Sequence of chain 1.A:
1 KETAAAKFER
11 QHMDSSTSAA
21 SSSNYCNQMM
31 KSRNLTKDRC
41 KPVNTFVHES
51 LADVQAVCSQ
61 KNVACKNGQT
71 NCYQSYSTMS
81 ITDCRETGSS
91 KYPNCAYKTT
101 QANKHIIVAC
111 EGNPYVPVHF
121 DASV

This small molecule binds to this protein.
Small molecule (SMILES): O=c1ccn([C@@H]2O[C@@H](CN3CCCCC3)[C@H](O)[C@H]2O)c(=O)[nH]1

Binding-site contacts:
Ligand atom O2' contacts residue FLC1 of chain 1.C at 2.9 Å (h-bond).
Ligand atom C2 contacts residue ASN44 of chain 1.A at 4.0 Å.
Ligand atom O4 contacts residue THR45 of chain 1.A at 3.6 Å (h-bond).
Ligand atom O2 contacts residue HIS12 of chain 1.A at 3.3 Å.
Ligand atom O4 contacts residue SER123 of chain 1.A at 4.2 Å.
Ligand atom C2' contacts residue HIS12 of chain 1.A at 4.0 Å.
Ligand atom C4 contacts residue THR45 of chain 1.A at 3.6 Å.
Ligand atom N1 contacts residue PHE120 of chain 1.A at 4.1 Å.
Ligand atom C2' contacts residue PHE120 of chain 1.A at 3.5 Å (hydrophobic).
Ligand atom O2' contacts residue LYS41 of chain 1.A at 2.9 Å (salt-bridge).
Ligand atom C2 contacts residue PHE120 of chain 1.A at 3.8 Å (hydrophobic).
Ligand atom NBA contacts residue FLC1 of chain 1.C at 3.8 Å.
Ligand atom C2 contacts residue THR45 of chain 1.A at 3.6 Å.
Ligand atom O3' contacts residue PHE120 of chain 1.A at 3.4 Å (h-bond).
Ligand atom N3 contacts residue VAL43 of chain 1.A at 4.2 Å.
Ligand atom C4 contacts residue VAL43 of chain 1.A at 4.2 Å (hydrophobic).
Ligand atom CAL contacts residue FLC1 of chain 1.C at 3.8 Å.
Ligand atom C2 contacts residue VAL43 of chain 1.A at 4.1 Å (hydrophobic).
Ligand atom C5 contacts residue ASP121 of chain 1.A at 3.8 Å.
Ligand atom C3' contacts residue PHE120 of chain 1.A at 4.0 Å (hydrophobic).
Ligand atom C4 contacts residue PHE120 of chain 1.A at 3.8 Å (hydrophobic).
Ligand atom O4 contacts residue PHE120 of chain 1.A at 3.7 Å.
Ligand atom O4' contacts residue VAL43 of chain 1.A at 3.9 Å.
Ligand atom O2' contacts residue ASN44 of chain 1.A at 4.0 Å.
Ligand atom O2 contacts residue ASN44 of chain 1.A at 3.2 Å.
Ligand atom N3 contacts residue PHE120 of chain 1.A at 3.3 Å.
Ligand atom C2' contacts residue FLC1 of chain 1.C at 3.8 Å.
Ligand atom O2 contacts residue VAL43 of chain 1.A at 3.9 Å.
Ligand atom N1 contacts residue VAL43 of chain 1.A at 4.0 Å.
Ligand atom C3' contacts residue FLC1 of chain 1.C at 3.5 Å.
Ligand atom O2 contacts residue THR45 of chain 1.A at 3.0 Å (h-bond).
Ligand atom O2' contacts residue HIS12 of chain 1.A at 3.4 Å.
Ligand atom O4 contacts residue ALA122 of chain 1.A at 4.0 Å.
Ligand atom O3' contacts residue FLC1 of chain 1.C at 3.5 Å (h-bond).
Ligand atom C1' contacts residue VAL43 of chain 1.A at 3.4 Å (hydrophobic).
Ligand atom O2 contacts residue PHE120 of chain 1.A at 4.0 Å.
Ligand atom C6 contacts residue VAL43 of chain 1.A at 4.0 Å (hydrophobic).
Ligand atom N3 contacts residue THR45 of chain 1.A at 2.7 Å (h-bond).
Ligand atom C5' contacts residue FLC1 of chain 1.C at 3.4 Å.
Ligand atom C5 contacts residue VAL43 of chain 1.A at 4.1 Å (hydrophobic).